The small molecule below binds the protein below.
Small molecule (SMILES): C=C(/N=C/c1c(COP(=O)(O)O)cnc(C)c1O)C(=O)O

Binding-site contacts:
Ligand atom N contacts residue LYS87 of chain 1.B at 3.4 Å.
Ligand atom OP1 contacts residue SER235 of chain 1.B at 3.2 Å (h-bond).
Ligand atom OP3 contacts residue SER235 of chain 1.B at 2.6 Å (h-bond).
Ligand atom OXT contacts residue THR110 of chain 1.B at 2.5 Å (h-bond).
Ligand atom C4A contacts residue GLY303 of chain 1.B at 3.5 Å.
Ligand atom C contacts residue THR110 of chain 1.B at 3.3 Å.
Ligand atom C contacts residue ALA112 of chain 1.B at 3.5 Å (hydrophobic).
Ligand atom OP3 contacts residue GLY234 of chain 1.B at 3.4 Å (h-bond).
Ligand atom C6 contacts residue SER377 of chain 1.B at 3.4 Å.
Ligand atom C6 contacts residue ASN236 of chain 1.B at 3.7 Å.
Ligand atom OP1 contacts residue HIS86 of chain 1.B at 3.1 Å (h-bond).
Ligand atom OP2 contacts residue GLY233 of chain 1.B at 3.3 Å (h-bond).
Ligand atom OXT contacts residue GLY111 of chain 1.B at 2.8 Å (h-bond).
Ligand atom O contacts residue THR110 of chain 1.B at 3.4 Å (h-bond).
Ligand atom O contacts residue ALA112 of chain 1.B at 3.5 Å.
Ligand atom OP1 contacts residue ASN236 of chain 1.B at 2.8 Å (h-bond).
Ligand atom OP3 contacts residue THR190 of chain 1.B at 2.6 Å (h-bond).
Ligand atom O contacts residue GLY113 of chain 1.B at 3.3 Å (h-bond).
Ligand atom C2 contacts residue SER377 of chain 1.B at 3.6 Å.
Ligand atom C4A contacts residue LYS87 of chain 1.B at 3.4 Å.
Ligand atom N1 contacts residue GLU350 of chain 1.B at 3.4 Å.
Ligand atom OXT contacts residue HIS115 of chain 1.B at 3.4 Å.
Ligand atom N contacts residue GLY303 of chain 1.B at 3.7 Å.
Ligand atom O contacts residue GLN114 of chain 1.B at 2.9 Å (h-bond).
Ligand atom OP2 contacts residue SER235 of chain 1.B at 3.5 Å (h-bond).
Ligand atom OP2 contacts residue GLY234 of chain 1.B at 2.8 Å (h-bond).
Ligand atom O3 contacts residue GLN114 of chain 1.B at 3.5 Å.
Ligand atom C contacts residue GLY111 of chain 1.B at 3.5 Å.
Ligand atom OP2 contacts residue GLY232 of chain 1.B at 2.8 Å (h-bond).
Ligand atom O3 contacts residue ALA112 of chain 1.B at 3.6 Å.
Ligand atom N1 contacts residue SER377 of chain 1.B at 2.7 Å (h-bond).
Ligand atom C2A contacts residue GLY378 of chain 1.B at 3.7 Å.
Ligand atom P contacts residue SER235 of chain 1.B at 3.4 Å.
Ligand atom C contacts residue HIS115 of chain 1.B at 3.6 Å.
Ligand atom OP4 contacts residue LYS87 of chain 1.B at 3.4 Å (salt-bridge).
Ligand atom C6 contacts residue GLU350 of chain 1.B at 3.5 Å.
Ligand atom C5A contacts residue GLY303 of chain 1.B at 3.5 Å.
Ligand atom OP3 contacts residue LYS87 of chain 1.B at 3.1 Å (salt-bridge).
Ligand atom C6 contacts residue CYS230 of chain 1.B at 3.6 Å (hydrophobic).
Ligand atom O contacts residue HIS115 of chain 1.B at 2.9 Å (h-bond).

Sequence of chain 1.B:
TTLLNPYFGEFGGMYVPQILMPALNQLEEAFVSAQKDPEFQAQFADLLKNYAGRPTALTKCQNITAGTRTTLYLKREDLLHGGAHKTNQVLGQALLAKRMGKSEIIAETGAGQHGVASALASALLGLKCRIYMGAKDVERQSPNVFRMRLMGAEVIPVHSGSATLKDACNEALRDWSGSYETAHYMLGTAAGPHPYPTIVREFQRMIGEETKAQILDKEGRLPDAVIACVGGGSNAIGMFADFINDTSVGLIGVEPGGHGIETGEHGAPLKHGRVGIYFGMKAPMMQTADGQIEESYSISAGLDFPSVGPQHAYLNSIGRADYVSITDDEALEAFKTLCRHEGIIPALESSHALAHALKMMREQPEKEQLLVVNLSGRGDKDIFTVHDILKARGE